Sequence of chain 1.C:
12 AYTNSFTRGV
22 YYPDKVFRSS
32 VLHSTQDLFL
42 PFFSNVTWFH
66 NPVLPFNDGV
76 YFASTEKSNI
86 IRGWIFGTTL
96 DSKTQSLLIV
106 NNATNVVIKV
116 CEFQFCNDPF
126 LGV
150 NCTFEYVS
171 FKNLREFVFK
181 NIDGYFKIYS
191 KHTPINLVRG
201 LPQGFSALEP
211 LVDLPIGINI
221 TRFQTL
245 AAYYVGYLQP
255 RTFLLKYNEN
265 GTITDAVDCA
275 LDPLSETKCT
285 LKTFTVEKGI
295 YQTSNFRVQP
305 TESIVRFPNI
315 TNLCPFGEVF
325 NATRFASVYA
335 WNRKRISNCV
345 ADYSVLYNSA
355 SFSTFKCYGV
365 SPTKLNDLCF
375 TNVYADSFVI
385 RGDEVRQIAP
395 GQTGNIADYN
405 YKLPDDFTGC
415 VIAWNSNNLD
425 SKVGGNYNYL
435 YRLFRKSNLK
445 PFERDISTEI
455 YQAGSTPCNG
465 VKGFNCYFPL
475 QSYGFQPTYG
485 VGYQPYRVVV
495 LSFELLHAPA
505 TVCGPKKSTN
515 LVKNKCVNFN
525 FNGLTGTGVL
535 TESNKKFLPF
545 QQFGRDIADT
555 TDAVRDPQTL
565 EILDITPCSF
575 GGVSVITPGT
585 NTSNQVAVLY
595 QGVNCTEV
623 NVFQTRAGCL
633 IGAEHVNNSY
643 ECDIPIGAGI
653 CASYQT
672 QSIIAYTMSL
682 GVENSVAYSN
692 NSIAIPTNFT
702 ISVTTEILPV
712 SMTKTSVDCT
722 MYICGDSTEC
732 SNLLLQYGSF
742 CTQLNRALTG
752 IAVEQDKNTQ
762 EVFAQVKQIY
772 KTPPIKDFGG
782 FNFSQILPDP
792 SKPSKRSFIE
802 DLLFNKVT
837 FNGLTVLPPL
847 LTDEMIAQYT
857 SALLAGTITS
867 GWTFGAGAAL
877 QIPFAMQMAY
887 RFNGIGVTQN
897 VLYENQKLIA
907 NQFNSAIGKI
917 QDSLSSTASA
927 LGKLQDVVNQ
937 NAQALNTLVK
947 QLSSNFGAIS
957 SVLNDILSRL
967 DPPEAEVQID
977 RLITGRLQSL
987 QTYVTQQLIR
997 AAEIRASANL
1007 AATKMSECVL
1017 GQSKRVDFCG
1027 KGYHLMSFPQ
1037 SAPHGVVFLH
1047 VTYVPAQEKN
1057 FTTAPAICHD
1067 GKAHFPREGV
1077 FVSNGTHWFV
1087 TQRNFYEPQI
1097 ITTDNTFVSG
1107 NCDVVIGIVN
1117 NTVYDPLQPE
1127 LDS

Sequence of chain 1.B:
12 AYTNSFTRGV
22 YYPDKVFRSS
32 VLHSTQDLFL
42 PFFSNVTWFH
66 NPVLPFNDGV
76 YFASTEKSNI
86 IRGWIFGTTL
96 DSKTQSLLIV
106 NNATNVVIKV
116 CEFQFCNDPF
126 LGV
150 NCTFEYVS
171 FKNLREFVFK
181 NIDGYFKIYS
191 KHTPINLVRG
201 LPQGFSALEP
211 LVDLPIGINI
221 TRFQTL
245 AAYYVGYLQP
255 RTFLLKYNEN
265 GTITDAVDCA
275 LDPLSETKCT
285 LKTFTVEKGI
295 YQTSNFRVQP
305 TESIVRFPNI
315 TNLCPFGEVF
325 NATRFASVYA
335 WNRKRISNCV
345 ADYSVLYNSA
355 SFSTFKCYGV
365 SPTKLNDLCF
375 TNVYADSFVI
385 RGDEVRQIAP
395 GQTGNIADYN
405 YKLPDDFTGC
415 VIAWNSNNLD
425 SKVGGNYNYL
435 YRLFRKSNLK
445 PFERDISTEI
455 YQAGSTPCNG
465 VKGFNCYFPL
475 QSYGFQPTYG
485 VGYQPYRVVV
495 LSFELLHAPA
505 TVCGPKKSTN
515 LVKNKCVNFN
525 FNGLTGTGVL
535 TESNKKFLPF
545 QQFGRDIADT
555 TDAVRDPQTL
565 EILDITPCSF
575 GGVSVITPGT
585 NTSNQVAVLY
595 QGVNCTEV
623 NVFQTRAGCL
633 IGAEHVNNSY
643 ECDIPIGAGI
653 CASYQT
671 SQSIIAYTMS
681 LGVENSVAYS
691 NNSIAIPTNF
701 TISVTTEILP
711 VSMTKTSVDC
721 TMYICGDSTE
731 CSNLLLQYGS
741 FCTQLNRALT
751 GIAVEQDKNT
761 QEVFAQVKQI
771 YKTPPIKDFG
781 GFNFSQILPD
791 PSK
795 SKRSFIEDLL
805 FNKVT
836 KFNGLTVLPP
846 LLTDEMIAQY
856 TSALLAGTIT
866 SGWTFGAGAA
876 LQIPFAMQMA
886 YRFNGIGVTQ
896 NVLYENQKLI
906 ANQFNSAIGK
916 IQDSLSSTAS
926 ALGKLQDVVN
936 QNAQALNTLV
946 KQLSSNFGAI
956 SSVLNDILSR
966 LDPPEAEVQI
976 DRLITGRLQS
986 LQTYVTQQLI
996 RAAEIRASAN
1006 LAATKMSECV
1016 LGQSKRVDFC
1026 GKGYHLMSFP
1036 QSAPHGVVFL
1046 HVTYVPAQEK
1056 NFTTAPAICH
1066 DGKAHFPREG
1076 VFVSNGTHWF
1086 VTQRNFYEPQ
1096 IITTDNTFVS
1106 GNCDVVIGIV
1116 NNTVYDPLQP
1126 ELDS

This protein binds this small molecule.
Small molecule (SMILES): CC(=O)N[C@@H]1[C@@H](O)[C@H](O)[C@@H](CO)O[C@H]1O

Binding-site contacts:
Ligand atom N2 contacts residue ASN264 of chain 1.C at 2.9 Å (h-bond).
Ligand atom C1 contacts residue LYS540 of chain 1.B at 4.4 Å.
Ligand atom C5 contacts residue LYS540 of chain 1.B at 4.0 Å.
Ligand atom C8 contacts residue ASN264 of chain 1.C at 3.9 Å.
Ligand atom C6 contacts residue LYS540 of chain 1.B at 4.0 Å.
Ligand atom C4 contacts residue ASN264 of chain 1.C at 4.2 Å.
Ligand atom O5 contacts residue LYS540 of chain 1.B at 3.9 Å.
Ligand atom C1 contacts residue ASN264 of chain 1.C at 1.4 Å.
Ligand atom O6 contacts residue LYS540 of chain 1.B at 3.8 Å.
Ligand atom C2 contacts residue ASN264 of chain 1.C at 2.5 Å.
Ligand atom O5 contacts residue ASN264 of chain 1.C at 2.4 Å (h-bond).
Ligand atom C5 contacts residue ASN264 of chain 1.C at 3.7 Å.
Ligand atom C7 contacts residue ASN264 of chain 1.C at 3.2 Å.
Ligand atom C8 contacts residue GLU263 of chain 1.C at 4.0 Å.
Ligand atom O7 contacts residue ASN264 of chain 1.C at 3.5 Å (h-bond).
Ligand atom C3 contacts residue ASN264 of chain 1.C at 3.8 Å.